Binding-site contacts:
Ligand atom O contacts residue ARG29 of chain 4.D at 3.8 Å.
Ligand atom CD1 contacts residue LEU40 of chain 4.D at 3.8 Å (hydrophobic).
Ligand atom O contacts residue ASP243 of chain 4.D at 4.1 Å.
Ligand atom CD1 contacts residue ARG35 of chain 4.D at 4.5 Å.
Ligand atom CD1 contacts residue LEU32 of chain 4.D at 3.8 Å (hydrophobic).
Ligand atom C contacts residue ASP243 of chain 4.D at 3.9 Å.
Ligand atom CB contacts residue ASP243 of chain 4.D at 4.3 Å.
Ligand atom CG2 contacts residue ASP243 of chain 4.D at 3.3 Å.
Ligand atom C contacts residue ARG35 of chain 4.D at 4.4 Å.
Ligand atom CA contacts residue PRO43 of chain 4.D at 4.4 Å (hydrophobic).
Ligand atom CB contacts residue ARG35 of chain 4.D at 3.5 Å.
Ligand atom C contacts residue ARG36 of chain 4.D at 3.2 Å.
Ligand atom C contacts residue ARG35 of chain 4.D at 3.6 Å.
Ligand atom CB contacts residue PRO43 of chain 4.D at 3.8 Å (hydrophobic).
Ligand atom OG contacts residue ILE25 of chain 4.D at 4.0 Å.
Ligand atom OG contacts residue ARG29 of chain 4.D at 4.3 Å.
Ligand atom CA contacts residue ASP243 of chain 4.D at 4.4 Å.
Ligand atom O contacts residue ARG35 of chain 4.D at 3.4 Å (salt-bridge).
Ligand atom NE2 contacts residue ARG36 of chain 4.D at 3.9 Å.
Ligand atom CB contacts residue ARG29 of chain 4.D at 4.1 Å.
Ligand atom CG1 contacts residue ARG35 of chain 4.D at 4.2 Å.
Ligand atom CG2 contacts residue LEU40 of chain 4.D at 4.2 Å (hydrophobic).
Ligand atom O contacts residue ARG36 of chain 4.D at 3.6 Å (salt-bridge).
Ligand atom CA contacts residue ASP243 of chain 4.D at 3.3 Å.
Ligand atom C contacts residue ASP243 of chain 4.D at 3.8 Å.
Ligand atom CA contacts residue ASP243 of chain 4.D at 4.3 Å.
Ligand atom CB contacts residue ARG35 of chain 4.D at 4.1 Å.
Ligand atom CG2 contacts residue PRO43 of chain 4.D at 3.9 Å (hydrophobic).
Ligand atom CB contacts residue LEU40 of chain 4.D at 4.1 Å (hydrophobic).
Ligand atom CD1 contacts residue ARG29 of chain 4.D at 4.4 Å.
Ligand atom OE1 contacts residue ARG36 of chain 4.D at 3.8 Å.
Ligand atom CD contacts residue ARG36 of chain 4.D at 4.1 Å.
Ligand atom N contacts residue PRO43 of chain 4.D at 4.4 Å.
Ligand atom N contacts residue ARG35 of chain 4.D at 4.1 Å.
Ligand atom N contacts residue ASP243 of chain 4.D at 2.8 Å (salt-bridge).
Ligand atom N contacts residue ASP243 of chain 4.D at 3.2 Å (salt-bridge).
Ligand atom CG contacts residue LEU40 of chain 4.D at 4.4 Å (hydrophobic).
Ligand atom CA contacts residue ARG35 of chain 4.D at 3.9 Å.
Ligand atom O contacts residue ARG35 of chain 4.D at 3.1 Å (salt-bridge).
Ligand atom CA contacts residue ARG29 of chain 4.D at 4.0 Å.

Sequence of chain 4.D:
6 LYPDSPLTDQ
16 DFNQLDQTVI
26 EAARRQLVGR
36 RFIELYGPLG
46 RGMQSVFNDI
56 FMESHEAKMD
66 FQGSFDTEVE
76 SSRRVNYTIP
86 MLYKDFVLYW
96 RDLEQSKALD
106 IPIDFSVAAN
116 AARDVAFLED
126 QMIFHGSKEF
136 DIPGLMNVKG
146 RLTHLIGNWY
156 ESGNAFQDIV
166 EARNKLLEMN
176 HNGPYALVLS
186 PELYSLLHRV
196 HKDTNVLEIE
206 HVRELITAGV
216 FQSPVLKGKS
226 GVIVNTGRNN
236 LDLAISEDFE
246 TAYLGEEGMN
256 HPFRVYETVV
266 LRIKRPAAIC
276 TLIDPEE

This protein binds this small molecule.
Small molecule (SMILES): CC[C@H](C)[C@H](NC(=O)[C@H](CC(C)C)NC(=O)[C@H](CO)NC(=O)CNC(=O)[C@@H](NC(=O)[C@@H](N)[C@@H](C)O)C(C)C)C(=O)N[C@H](C=O)CCC(N)=O